Sequence of chain 3.A:
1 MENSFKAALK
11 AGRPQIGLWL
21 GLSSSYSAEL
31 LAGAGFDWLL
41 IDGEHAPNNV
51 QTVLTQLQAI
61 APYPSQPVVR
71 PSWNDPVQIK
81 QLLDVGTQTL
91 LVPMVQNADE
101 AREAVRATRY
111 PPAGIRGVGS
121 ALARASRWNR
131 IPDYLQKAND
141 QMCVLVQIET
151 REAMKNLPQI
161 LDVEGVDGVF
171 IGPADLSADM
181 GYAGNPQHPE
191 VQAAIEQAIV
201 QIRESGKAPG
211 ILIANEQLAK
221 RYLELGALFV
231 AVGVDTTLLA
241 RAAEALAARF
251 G

Sequence of chain 1.A:
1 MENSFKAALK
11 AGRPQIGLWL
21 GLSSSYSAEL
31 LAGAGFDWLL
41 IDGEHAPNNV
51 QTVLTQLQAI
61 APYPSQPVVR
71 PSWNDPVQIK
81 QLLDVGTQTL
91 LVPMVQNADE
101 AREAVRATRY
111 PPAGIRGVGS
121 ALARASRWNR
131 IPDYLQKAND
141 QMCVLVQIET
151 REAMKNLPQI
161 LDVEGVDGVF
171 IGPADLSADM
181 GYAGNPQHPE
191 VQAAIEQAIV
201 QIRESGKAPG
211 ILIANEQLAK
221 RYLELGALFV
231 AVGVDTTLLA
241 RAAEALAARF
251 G

Binding-site contacts:
Ligand atom OAE contacts residue PYR1 of chain 1.C at 0.6 Å (h-bond).
Ligand atom CAL contacts residue MG1 of chain 1.F at 3.2 Å.
Ligand atom CAK contacts residue GLY119 of chain 3.A at 3.8 Å.
Ligand atom OAB contacts residue PRO173 of chain 1.A at 3.0 Å.
Ligand atom OAA contacts residue ALA121 of chain 3.A at 3.8 Å.
Ligand atom CAL contacts residue GLY172 of chain 1.A at 3.9 Å.
Ligand atom OAE contacts residue GLY172 of chain 1.A at 3.4 Å.
Ligand atom OAD contacts residue ALA174 of chain 1.A at 3.8 Å.
Ligand atom CAJ contacts residue GLY172 of chain 1.A at 3.2 Å.
Ligand atom CAM contacts residue VAL118 of chain 3.A at 3.8 Å (hydrophobic).
Ligand atom O10 contacts residue GLY172 of chain 1.A at 3.9 Å.
Ligand atom CAJ contacts residue MG1 of chain 1.F at 3.4 Å.
Ligand atom CAF contacts residue LEU212 of chain 1.A at 3.8 Å (hydrophobic).
Ligand atom CAI contacts residue ALA121 of chain 3.A at 3.8 Å (hydrophobic).
Ligand atom CAG contacts residue PYR1 of chain 1.C at 1.3 Å.
Ligand atom CAG contacts residue LEU212 of chain 1.A at 3.7 Å (hydrophobic).
Ligand atom CAK contacts residue ALA121 of chain 3.A at 3.9 Å (hydrophobic).
Ligand atom O10 contacts residue PYR1 of chain 1.C at 0.4 Å (h-bond).
Ligand atom OAC contacts residue HIS45 of chain 1.A at 3.6 Å.
Ligand atom CAJ contacts residue PYR1 of chain 1.C at 0.3 Å.
Ligand atom OAE contacts residue MG1 of chain 1.F at 2.8 Å.
Ligand atom CAJ contacts residue PRO173 of chain 1.A at 3.8 Å (hydrophobic).
Ligand atom O10 contacts residue ARG70 of chain 1.A at 3.3 Å (salt-bridge).
Ligand atom OAC contacts residue PYR1 of chain 1.C at 3.4 Å.
Ligand atom CAM contacts residue PYR1 of chain 1.C at 2.8 Å.
Ligand atom OAB contacts residue ALA174 of chain 1.A at 3.0 Å (h-bond).
Ligand atom O10 contacts residue PHE170 of chain 1.A at 3.8 Å.
Ligand atom OAB contacts residue GLY172 of chain 1.A at 3.1 Å.
Ligand atom OAB contacts residue PYR1 of chain 1.C at 0.7 Å (h-bond).
Ligand atom CAF contacts residue PYR1 of chain 1.C at 3.6 Å.
Ligand atom O10 contacts residue MG1 of chain 1.F at 2.7 Å.
Ligand atom O10 contacts residue GLN147 of chain 1.A at 3.3 Å (h-bond).
Ligand atom OAE contacts residue ASP175 of chain 1.A at 3.0 Å (salt-bridge).
Ligand atom CAL contacts residue PYR1 of chain 1.C at 0.5 Å.
Ligand atom OAE contacts residue ALA174 of chain 1.A at 3.4 Å.
Ligand atom OAD contacts residue SER120 of chain 3.A at 3.9 Å.
Ligand atom OAC contacts residue VAL118 of chain 3.A at 3.2 Å (h-bond).
Ligand atom OAC contacts residue ARG70 of chain 1.A at 3.2 Å (salt-bridge).
Ligand atom CAJ contacts residue ALA174 of chain 1.A at 3.7 Å (hydrophobic).
Ligand atom OAD contacts residue GLY119 of chain 3.A at 3.7 Å.

This protein binds this small molecule.
Small molecule (SMILES): O=C(O)CC[C@@H](O)CC(=O)C(=O)O